Sequence of chain 2.A:
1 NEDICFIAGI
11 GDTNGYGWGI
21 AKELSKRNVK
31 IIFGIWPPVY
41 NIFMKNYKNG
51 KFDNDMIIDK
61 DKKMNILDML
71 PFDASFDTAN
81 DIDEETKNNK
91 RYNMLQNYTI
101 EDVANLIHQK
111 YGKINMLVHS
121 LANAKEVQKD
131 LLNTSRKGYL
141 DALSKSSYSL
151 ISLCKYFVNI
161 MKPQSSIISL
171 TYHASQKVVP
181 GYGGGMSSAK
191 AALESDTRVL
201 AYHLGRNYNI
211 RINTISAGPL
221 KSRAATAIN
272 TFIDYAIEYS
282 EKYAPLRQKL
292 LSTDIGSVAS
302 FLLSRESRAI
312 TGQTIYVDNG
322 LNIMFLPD

Binding-site contacts:
Ligand atom C11 contacts residue VAL127 of chain 2.A at 4.1 Å (hydrophobic).
Ligand atom C6 contacts residue ILE228 of chain 2.A at 4.0 Å (hydrophobic).
Ligand atom O15 contacts residue ILE274 of chain 2.A at 4.2 Å.
Ligand atom C14 contacts residue PHE273 of chain 2.A at 3.9 Å (hydrophobic).
Ligand atom C11 contacts residue ALA124 of chain 2.A at 4.1 Å (hydrophobic).
Ligand atom C14 contacts residue TYR172 of chain 2.A at 4.2 Å (hydrophobic).
Ligand atom C2 contacts residue TYR182 of chain 2.A at 3.3 Å (hydrophobic).
Ligand atom C9 contacts residue ALA122 of chain 2.A at 3.3 Å (hydrophobic).
Ligand atom O16 contacts residue LYS190 of chain 2.A at 3.7 Å.
Ligand atom C2 contacts residue NAD1 of chain 2.C at 3.6 Å.
Ligand atom C4 contacts residue TYR182 of chain 2.A at 3.9 Å (hydrophobic).
Ligand atom C13 contacts residue MET186 of chain 2.A at 4.3 Å (hydrophobic).
Ligand atom C6 contacts residue NAD1 of chain 2.C at 3.9 Å.
Ligand atom C9 contacts residue ASN123 of chain 2.A at 4.3 Å.
Ligand atom C14 contacts residue NAD1 of chain 2.C at 3.6 Å.
Ligand atom O7 contacts residue ALA122 of chain 2.A at 4.0 Å.
Ligand atom O16 contacts residue NAD1 of chain 2.C at 2.7 Å (h-bond).
Ligand atom C3 contacts residue NAD1 of chain 2.C at 3.6 Å.
Ligand atom C13 contacts residue ILE228 of chain 2.A at 3.8 Å (hydrophobic).
Ligand atom O15 contacts residue PRO219 of chain 2.A at 3.7 Å.
Ligand atom C5 contacts residue ILE228 of chain 2.A at 3.9 Å (hydrophobic).
Ligand atom O7 contacts residue NAD1 of chain 2.C at 3.3 Å.
Ligand atom C12 contacts residue VAL127 of chain 2.A at 3.5 Å (hydrophobic).
Ligand atom C12 contacts residue ILE228 of chain 2.A at 4.0 Å (hydrophobic).
Ligand atom O16 contacts residue TYR182 of chain 2.A at 2.4 Å (h-bond).
Ligand atom C5 contacts residue ALA225 of chain 2.A at 3.8 Å (hydrophobic).
Ligand atom C6 contacts residue ALA225 of chain 2.A at 3.8 Å (hydrophobic).
Ligand atom C5 contacts residue NAD1 of chain 2.C at 3.4 Å.
Ligand atom O15 contacts residue TYR172 of chain 2.A at 4.3 Å.
Ligand atom C10 contacts residue ALA124 of chain 2.A at 4.3 Å (hydrophobic).
Ligand atom C8 contacts residue ALA122 of chain 2.A at 3.9 Å (hydrophobic).
Ligand atom C3 contacts residue TYR182 of chain 2.A at 3.1 Å (hydrophobic).
Ligand atom C4 contacts residue NAD1 of chain 2.C at 3.5 Å.
Ligand atom O15 contacts residue NAD1 of chain 2.C at 2.7 Å (h-bond).
Ligand atom C8 contacts residue ALA224 of chain 2.A at 4.2 Å (hydrophobic).
Ligand atom C1 contacts residue NAD1 of chain 2.C at 3.7 Å.
Ligand atom C10 contacts residue ASN123 of chain 2.A at 3.8 Å.
Ligand atom C12 contacts residue MET186 of chain 2.A at 3.9 Å (hydrophobic).
Ligand atom C9 contacts residue ALA224 of chain 2.A at 3.8 Å (hydrophobic).
Ligand atom C10 contacts residue ALA122 of chain 2.A at 3.4 Å (hydrophobic).

The protein below binds the small molecule below.
Small molecule (SMILES): O=Cc1ccc(Oc2ccccc2)c(O)c1